Sequence of chain 46.C:
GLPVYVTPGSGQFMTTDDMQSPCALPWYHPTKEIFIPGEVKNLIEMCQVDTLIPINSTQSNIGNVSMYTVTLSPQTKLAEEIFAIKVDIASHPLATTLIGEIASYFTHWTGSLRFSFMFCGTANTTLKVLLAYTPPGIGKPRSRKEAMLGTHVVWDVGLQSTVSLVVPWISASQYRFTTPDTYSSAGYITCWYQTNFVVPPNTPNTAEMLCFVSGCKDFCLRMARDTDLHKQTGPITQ

Sequence of chain 46.A:
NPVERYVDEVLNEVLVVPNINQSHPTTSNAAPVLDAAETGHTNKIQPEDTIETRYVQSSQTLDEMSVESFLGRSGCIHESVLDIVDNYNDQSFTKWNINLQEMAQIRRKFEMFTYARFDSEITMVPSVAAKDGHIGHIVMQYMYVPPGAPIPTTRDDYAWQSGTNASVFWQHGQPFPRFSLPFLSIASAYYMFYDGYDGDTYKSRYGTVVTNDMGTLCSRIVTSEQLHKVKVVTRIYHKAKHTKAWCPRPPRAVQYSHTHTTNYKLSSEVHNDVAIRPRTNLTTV

Binding-site contacts:
Ligand atom N3A contacts residue LEU217 of chain 46.A at 3.4 Å.
Ligand atom CM4 contacts residue TYR142 of chain 46.A at 3.1 Å (hydrophobic).
Ligand atom C4A contacts residue PHE179 of chain 46.A at 3.3 Å (hydrophobic).
Ligand atom C2C contacts residue ILE98 of chain 46.A at 4.0 Å (hydrophobic).
Ligand atom CM4 contacts residue PHE179 of chain 46.A at 3.9 Å (hydrophobic).
Ligand atom C6B contacts residue ILE98 of chain 46.A at 3.6 Å (hydrophobic).
Ligand atom C3 contacts residue LEU100 of chain 46.A at 3.9 Å (hydrophobic).
Ligand atom C2A contacts residue PHE179 of chain 46.A at 3.3 Å (hydrophobic).
Ligand atom C5 contacts residue MET214 of chain 46.A at 3.6 Å (hydrophobic).
Ligand atom N3A contacts residue PHE179 of chain 46.A at 3.0 Å.
Ligand atom O5A contacts residue PHE179 of chain 46.A at 3.7 Å.
Ligand atom CM2 contacts residue ILE122 of chain 46.A at 3.7 Å (hydrophobic).
Ligand atom O1 contacts residue MET214 of chain 46.A at 3.2 Å.
Ligand atom C4A contacts residue TYR144 of chain 46.A at 3.8 Å (hydrophobic).
Ligand atom C4 contacts residue TYR190 of chain 46.A at 3.8 Å (hydrophobic).
Ligand atom C2B contacts residue ILE98 of chain 46.A at 3.9 Å (hydrophobic).
Ligand atom O5A contacts residue ALA166 of chain 46.A at 3.9 Å.
Ligand atom N2 contacts residue MET214 of chain 46.A at 3.8 Å.
Ligand atom C4B contacts residue LEU181 of chain 46.A at 3.8 Å (hydrophobic).
Ligand atom C5B contacts residue LEU181 of chain 46.A at 3.3 Å (hydrophobic).
Ligand atom C6B contacts residue LEU181 of chain 46.A at 3.3 Å (hydrophobic).
Ligand atom CM3 contacts residue TYR190 of chain 46.A at 3.9 Å (hydrophobic).
Ligand atom N2 contacts residue LEU100 of chain 46.A at 3.8 Å.
Ligand atom CM6 contacts residue LEU181 of chain 46.A at 3.7 Å (hydrophobic).
Ligand atom O1 contacts residue LEU100 of chain 46.A at 4.0 Å.
Ligand atom CM4 contacts residue VAL168 of chain 46.A at 3.5 Å (hydrophobic).
Ligand atom C2B contacts residue ILE122 of chain 46.A at 3.9 Å (hydrophobic).
Ligand atom O1B contacts residue ILE98 of chain 46.A at 2.9 Å.
Ligand atom C1A contacts residue TYR144 of chain 46.A at 3.1 Å (hydrophobic).
Ligand atom C4B contacts residue PHE179 of chain 46.A at 3.9 Å (hydrophobic).
Ligand atom C2A contacts residue TYR144 of chain 46.A at 3.7 Å (hydrophobic).
Ligand atom CM2 contacts residue ILE236 of chain 46.A at 4.0 Å (hydrophobic).
Ligand atom CM6 contacts residue TYR144 of chain 46.A at 3.7 Å (hydrophobic).
Ligand atom C1C contacts residue MET214 of chain 46.A at 3.7 Å (hydrophobic).
Ligand atom CM6 contacts residue LEU184 of chain 46.A at 3.4 Å (hydrophobic).
Ligand atom C1A contacts residue PHE179 of chain 46.A at 3.5 Å (hydrophobic).
Ligand atom C5B contacts residue TYR144 of chain 46.A at 3.6 Å (hydrophobic).
Ligand atom O5A contacts residue TYR144 of chain 46.A at 3.1 Å.
Ligand atom C1B contacts residue LEU181 of chain 46.A at 3.8 Å (hydrophobic).
Ligand atom C1B contacts residue ILE98 of chain 46.A at 3.6 Å (hydrophobic).

This small molecule binds to this protein.
Small molecule (SMILES): Cc1cc(CCCOc2c(C)cc(-c3coc(C)n3)cc2C)on1